Sequence of chain 1.C:
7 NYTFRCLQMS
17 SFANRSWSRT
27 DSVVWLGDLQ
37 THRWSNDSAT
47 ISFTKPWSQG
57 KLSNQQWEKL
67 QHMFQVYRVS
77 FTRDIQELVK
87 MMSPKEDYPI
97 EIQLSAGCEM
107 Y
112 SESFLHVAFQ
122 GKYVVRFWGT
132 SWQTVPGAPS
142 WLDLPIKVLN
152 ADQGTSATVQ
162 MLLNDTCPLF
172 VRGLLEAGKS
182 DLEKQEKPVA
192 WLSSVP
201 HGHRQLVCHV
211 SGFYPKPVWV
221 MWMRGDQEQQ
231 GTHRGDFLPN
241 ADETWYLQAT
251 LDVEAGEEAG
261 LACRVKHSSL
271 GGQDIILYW

Binding-site contacts:
Ligand atom C1 contacts residue GLY130 of chain 1.C at 3.9 Å.
Ligand atom C8 contacts residue ASN165 of chain 1.C at 4.1 Å.
Ligand atom C3 contacts residue ASN165 of chain 1.C at 3.6 Å.
Ligand atom C8 contacts residue TRP129 of chain 1.C at 3.5 Å (hydrophobic).
Ligand atom C5 contacts residue ASN165 of chain 1.C at 3.6 Å.
Ligand atom C2 contacts residue ASN165 of chain 1.C at 2.2 Å.
Ligand atom C1 contacts residue ASN165 of chain 1.C at 1.4 Å.
Ligand atom O5 contacts residue GLY130 of chain 1.C at 4.3 Å.
Ligand atom C3 contacts residue GLN161 of chain 1.C at 3.8 Å.
Ligand atom O4 contacts residue THR131 of chain 1.C at 3.6 Å.
Ligand atom O7 contacts residue GLY130 of chain 1.C at 3.5 Å.
Ligand atom C7 contacts residue ASN165 of chain 1.C at 2.9 Å.
Ligand atom C4 contacts residue ASN165 of chain 1.C at 4.1 Å.
Ligand atom C5 contacts residue GLY130 of chain 1.C at 3.6 Å.
Ligand atom C7 contacts residue GLY130 of chain 1.C at 3.6 Å.
Ligand atom C3 contacts residue GLY130 of chain 1.C at 3.8 Å.
Ligand atom N2 contacts residue GLN161 of chain 1.C at 3.2 Å (h-bond).
Ligand atom C6 contacts residue GLY130 of chain 1.C at 3.7 Å.
Ligand atom O3 contacts residue THR131 of chain 1.C at 4.0 Å.
Ligand atom C8 contacts residue GLY130 of chain 1.C at 4.0 Å.
Ligand atom O7 contacts residue THR131 of chain 1.C at 3.8 Å.
Ligand atom O7 contacts residue ASN165 of chain 1.C at 3.0 Å (h-bond).
Ligand atom C7 contacts residue GLN161 of chain 1.C at 4.0 Å.
Ligand atom N2 contacts residue ASN165 of chain 1.C at 2.5 Å (h-bond).
Ligand atom O3 contacts residue GLN161 of chain 1.C at 3.8 Å.
Ligand atom C1 contacts residue GLN161 of chain 1.C at 4.5 Å.
Ligand atom C2 contacts residue GLY130 of chain 1.C at 4.4 Å.
Ligand atom N2 contacts residue GLY130 of chain 1.C at 4.1 Å.
Ligand atom C2 contacts residue GLN161 of chain 1.C at 4.0 Å.
Ligand atom O5 contacts residue THR131 of chain 1.C at 4.5 Å.
Ligand atom C1 contacts residue THR131 of chain 1.C at 4.3 Å.
Ligand atom O4 contacts residue GLY130 of chain 1.C at 3.9 Å.
Ligand atom O7 contacts residue TRP129 of chain 1.C at 3.8 Å.
Ligand atom C3 contacts residue THR131 of chain 1.C at 4.2 Å.
Ligand atom C8 contacts residue GLN161 of chain 1.C at 3.9 Å.
Ligand atom C2 contacts residue THR131 of chain 1.C at 4.2 Å.
Ligand atom O5 contacts residue ASN165 of chain 1.C at 2.4 Å (h-bond).
Ligand atom C4 contacts residue GLY130 of chain 1.C at 4.1 Å.
Ligand atom C7 contacts residue TRP129 of chain 1.C at 4.5 Å (hydrophobic).

A small-molecule ligand and the protein it binds are described below.
Small molecule (SMILES): CC(=O)N[C@H]1[C@H](O[C@H]2[C@H](O)[C@@H](NC(C)=O)CO[C@@H]2CO)O[C@H](CO)[C@@H](O)[C@@H]1O